Binding-site contacts:
Ligand atom C6' contacts residue ASN320 of chain 1.B at 4.5 Å.
Ligand atom C5' contacts residue ILE316 of chain 1.B at 4.5 Å (hydrophobic).
Ligand atom C3' contacts residue MET260 of chain 1.B at 3.6 Å (hydrophobic).
Ligand atom C4' contacts residue GLY315 of chain 1.B at 3.4 Å.
Ligand atom C5' contacts residue LYS261 of chain 1.B at 3.8 Å.
Ligand atom C1' contacts residue GLU311 of chain 1.B at 4.4 Å.
Ligand atom C5' contacts residue THR319 of chain 1.B at 4.2 Å.
Ligand atom C5' contacts residue ARG323 of chain 1.B at 3.8 Å.
Ligand atom C6' contacts residue LYS261 of chain 1.B at 4.2 Å.
Ligand atom C3' contacts residue GLU311 of chain 1.B at 4.4 Å.
Ligand atom C contacts residue MET260 of chain 1.B at 4.0 Å (hydrophobic).
Ligand atom C5' contacts residue GLY315 of chain 1.B at 3.6 Å.
Ligand atom C6' contacts residue GLY315 of chain 1.B at 3.9 Å.
Ligand atom C1' contacts residue GLY315 of chain 1.B at 4.0 Å.
Ligand atom C6' contacts residue THR319 of chain 1.B at 4.3 Å.
Ligand atom C3' contacts residue GLY315 of chain 1.B at 3.6 Å.
Ligand atom C2' contacts residue THR312 of chain 1.B at 4.0 Å.
Ligand atom C5' contacts residue ASN320 of chain 1.B at 3.2 Å.
Ligand atom C4' contacts residue ILE316 of chain 1.B at 3.8 Å (hydrophobic).
Ligand atom C1' contacts residue MET260 of chain 1.B at 4.0 Å (hydrophobic).
Ligand atom C3' contacts residue ILE316 of chain 1.B at 4.0 Å (hydrophobic).
Ligand atom C4' contacts residue THR312 of chain 1.B at 4.4 Å.
Ligand atom C4' contacts residue ASN320 of chain 1.B at 3.5 Å.
Ligand atom C4' contacts residue LYS261 of chain 1.B at 4.1 Å.
Ligand atom C4' contacts residue MET260 of chain 1.B at 3.6 Å (hydrophobic).
Ligand atom C3' contacts residue THR312 of chain 1.B at 3.6 Å.
Ligand atom C2' contacts residue MET260 of chain 1.B at 3.6 Å (hydrophobic).
Ligand atom OXT contacts residue LYS261 of chain 1.B at 4.3 Å.
Ligand atom C2' contacts residue GLY315 of chain 1.B at 3.8 Å.
Ligand atom C2' contacts residue GLU311 of chain 1.B at 3.8 Å.
Ligand atom CA contacts residue MET260 of chain 1.B at 4.5 Å (hydrophobic).
Ligand atom C contacts residue LYS261 of chain 1.B at 4.2 Å.

A small-molecule ligand and the protein it binds are described below.
Small molecule (SMILES): OCCc1ccccc1

Sequence of chain 1.B:
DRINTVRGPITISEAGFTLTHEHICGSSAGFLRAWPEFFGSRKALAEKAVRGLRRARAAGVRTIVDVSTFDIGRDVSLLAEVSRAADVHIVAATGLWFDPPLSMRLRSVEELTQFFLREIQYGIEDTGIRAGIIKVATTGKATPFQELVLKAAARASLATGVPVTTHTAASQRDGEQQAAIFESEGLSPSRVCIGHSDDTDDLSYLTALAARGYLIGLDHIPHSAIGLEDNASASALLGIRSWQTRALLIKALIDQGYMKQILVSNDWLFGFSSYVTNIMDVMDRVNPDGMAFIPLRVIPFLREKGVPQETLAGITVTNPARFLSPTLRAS